Binding-site contacts:
Ligand atom C2 contacts residue GLY216 of chain 20.E at 3.9 Å.
Ligand atom C7 contacts residue NAG1 of chain 20.I at 4.4 Å.
Ligand atom C8 contacts residue GLY216 of chain 20.E at 2.1 Å.
Ligand atom C2 contacts residue ASN237 of chain 20.E at 2.6 Å.
Ligand atom C4 contacts residue ASN237 of chain 20.E at 4.3 Å.
Ligand atom C1 contacts residue GLY216 of chain 20.E at 4.3 Å.
Ligand atom C1 contacts residue ASN237 of chain 20.E at 1.4 Å.
Ligand atom O6 contacts residue ASN237 of chain 20.E at 4.4 Å.
Ligand atom C8 contacts residue ASN218 of chain 20.E at 2.8 Å.
Ligand atom C7 contacts residue ASN237 of chain 20.E at 3.7 Å.
Ligand atom C8 contacts residue LYS217 of chain 20.E at 3.9 Å.
Ligand atom O7 contacts residue GLY216 of chain 20.E at 3.9 Å.
Ligand atom O5 contacts residue ASN237 of chain 20.E at 2.3 Å (h-bond).
Ligand atom C7 contacts residue GLY216 of chain 20.E at 2.7 Å.
Ligand atom N2 contacts residue GLY216 of chain 20.E at 2.6 Å (h-bond).
Ligand atom O7 contacts residue NAG1 of chain 20.I at 3.7 Å.
Ligand atom O7 contacts residue ASN237 of chain 20.E at 3.8 Å.
Ligand atom C8 contacts residue NAG1 of chain 20.I at 4.3 Å.
Ligand atom C3 contacts residue ASN237 of chain 20.E at 3.9 Å.
Ligand atom N2 contacts residue ASN218 of chain 20.E at 4.4 Å.
Ligand atom C5 contacts residue ASN237 of chain 20.E at 3.6 Å.
Ligand atom C7 contacts residue ASN218 of chain 20.E at 3.4 Å.
Ligand atom O7 contacts residue ASN218 of chain 20.E at 3.5 Å (h-bond).
Ligand atom N2 contacts residue ASN237 of chain 20.E at 3.1 Å (h-bond).

Sequence of chain 20.E:
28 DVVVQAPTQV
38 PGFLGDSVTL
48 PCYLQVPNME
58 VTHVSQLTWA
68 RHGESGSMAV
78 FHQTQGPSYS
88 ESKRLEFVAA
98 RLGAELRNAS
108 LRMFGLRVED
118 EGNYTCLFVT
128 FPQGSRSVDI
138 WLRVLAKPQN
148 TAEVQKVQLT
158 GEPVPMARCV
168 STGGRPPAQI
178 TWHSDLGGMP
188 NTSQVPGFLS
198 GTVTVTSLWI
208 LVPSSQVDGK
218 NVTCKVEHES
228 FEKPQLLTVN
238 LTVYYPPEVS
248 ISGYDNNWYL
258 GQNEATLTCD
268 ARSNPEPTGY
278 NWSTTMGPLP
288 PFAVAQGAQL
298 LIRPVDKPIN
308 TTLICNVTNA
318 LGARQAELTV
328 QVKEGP

A protein and the small-molecule ligand that binds it are described below.
Small molecule (SMILES): CC(=O)N[C@H]1[C@H](O[C@H]2[C@H](O)[C@@H](NC(C)=O)CO[C@@H]2CO)O[C@H](CO)[C@@H](O[C@@H]2O[C@H](CO)[C@@H](O)[C@H](O)[C@@H]2O)[C@@H]1O